This protein binds this small molecule.
Small molecule (SMILES): CC(=O)N[C@@H]1[C@@H](O)[C@H](O)[C@@H](CO)O[C@H]1O

Sequence of chain 1.A:
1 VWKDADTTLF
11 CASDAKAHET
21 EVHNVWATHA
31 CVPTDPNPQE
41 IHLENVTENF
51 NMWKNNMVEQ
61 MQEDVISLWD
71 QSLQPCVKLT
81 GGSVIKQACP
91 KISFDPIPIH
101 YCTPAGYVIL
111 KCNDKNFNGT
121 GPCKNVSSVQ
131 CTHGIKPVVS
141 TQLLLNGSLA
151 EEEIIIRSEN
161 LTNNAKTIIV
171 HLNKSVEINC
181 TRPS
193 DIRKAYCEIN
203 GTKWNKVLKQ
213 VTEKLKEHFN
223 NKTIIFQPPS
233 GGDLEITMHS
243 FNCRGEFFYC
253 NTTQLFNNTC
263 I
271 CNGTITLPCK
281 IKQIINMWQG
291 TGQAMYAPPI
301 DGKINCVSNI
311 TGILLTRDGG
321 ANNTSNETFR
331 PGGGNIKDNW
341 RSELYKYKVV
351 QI

Binding-site contacts:
Ligand atom C4 contacts residue ASN118 of chain 1.A at 4.2 Å.
Ligand atom O6 contacts residue PRO122 of chain 1.A at 3.7 Å.
Ligand atom C8 contacts residue LEU161 of chain 1.A at 3.4 Å (hydrophobic).
Ligand atom C1 contacts residue ASN118 of chain 1.A at 1.4 Å.
Ligand atom C5 contacts residue ASN118 of chain 1.A at 3.7 Å.
Ligand atom N2 contacts residue ASN118 of chain 1.A at 2.7 Å (h-bond).
Ligand atom O5 contacts residue GLY121 of chain 1.A at 4.0 Å.
Ligand atom O6 contacts residue ASN118 of chain 1.A at 4.3 Å.
Ligand atom C3 contacts residue ASN118 of chain 1.A at 3.7 Å.
Ligand atom C8 contacts residue GLU159 of chain 1.A at 4.5 Å.
Ligand atom C6 contacts residue GLY121 of chain 1.A at 4.0 Å.
Ligand atom C1 contacts residue THR120 of chain 1.A at 4.5 Å.
Ligand atom C7 contacts residue LEU161 of chain 1.A at 4.2 Å (hydrophobic).
Ligand atom C5 contacts residue GLY121 of chain 1.A at 3.8 Å.
Ligand atom C7 contacts residue ASN118 of chain 1.A at 3.2 Å.
Ligand atom O7 contacts residue ASN118 of chain 1.A at 3.3 Å (h-bond).
Ligand atom C8 contacts residue SER158 of chain 1.A at 3.3 Å.
Ligand atom O6 contacts residue GLY121 of chain 1.A at 3.4 Å.
Ligand atom C1 contacts residue GLY121 of chain 1.A at 4.0 Å.
Ligand atom C8 contacts residue ASN118 of chain 1.A at 4.3 Å.
Ligand atom O7 contacts residue LEU161 of chain 1.A at 4.1 Å.
Ligand atom C6 contacts residue PRO122 of chain 1.A at 4.4 Å (hydrophobic).
Ligand atom O5 contacts residue ASN118 of chain 1.A at 2.4 Å (h-bond).
Ligand atom C2 contacts residue ASN118 of chain 1.A at 2.3 Å.